This protein binds this small molecule.
Small molecule (SMILES): OCCCO

Binding-site contacts:
Ligand atom C3 contacts residue ALA149 of chain 1.A at 3.1 Å (hydrophobic).
Ligand atom C3 contacts residue GLY152 of chain 1.A at 3.2 Å.
Ligand atom C2 contacts residue ALA149 of chain 1.A at 4.4 Å (hydrophobic).
Ligand atom O3 contacts residue ALA149 of chain 1.A at 2.9 Å (h-bond).
Ligand atom C3 contacts residue GLU151 of chain 1.A at 3.9 Å.
Ligand atom O3 contacts residue GLU148 of chain 1.A at 4.0 Å.
Ligand atom O3 contacts residue PHE100 of chain 1.A at 4.1 Å.
Ligand atom C2 contacts residue GLU148 of chain 1.A at 3.4 Å.
Ligand atom C2 contacts residue GLU151 of chain 1.A at 4.2 Å.
Ligand atom O3 contacts residue ASN97 of chain 1.A at 4.2 Å.
Ligand atom C3 contacts residue GLU148 of chain 1.A at 3.2 Å.
Ligand atom O3 contacts residue GLY152 of chain 1.A at 3.7 Å.

Sequence of chain 1.A:
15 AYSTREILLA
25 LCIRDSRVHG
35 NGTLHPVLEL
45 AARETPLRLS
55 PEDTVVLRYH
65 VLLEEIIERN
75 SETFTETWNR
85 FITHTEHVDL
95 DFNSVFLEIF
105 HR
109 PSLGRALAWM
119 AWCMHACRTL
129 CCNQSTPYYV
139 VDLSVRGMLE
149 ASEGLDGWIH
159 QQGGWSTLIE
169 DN